Binding-site contacts:
Ligand atom NE1 contacts residue PHE65 of chain 1.A at 3.8 Å.
Ligand atom CG contacts residue HIS68 of chain 1.A at 4.2 Å.
Ligand atom CH2 contacts residue PHE65 of chain 1.A at 4.0 Å (hydrophobic).
Ligand atom CG contacts residue MET101 of chain 1.B at 3.5 Å (hydrophobic).
Ligand atom CB contacts residue GLU109 of chain 1.A at 4.0 Å.
Ligand atom CB contacts residue MET101 of chain 1.B at 3.7 Å (hydrophobic).
Ligand atom CB contacts residue ASN64 of chain 1.A at 4.0 Å.
Ligand atom CE3 contacts residue VAL61 of chain 1.A at 4.1 Å (hydrophobic).
Ligand atom C contacts residue ASN107 of chain 1.A at 4.0 Å.
Ligand atom CH2 contacts residue MET101 of chain 1.B at 3.5 Å (hydrophobic).
Ligand atom CB contacts residue HIS68 of chain 1.A at 3.5 Å.
Ligand atom O contacts residue GLU109 of chain 1.A at 4.1 Å.
Ligand atom ND2 contacts residue ASN198 of chain 1.B at 3.5 Å (h-bond).
Ligand atom CD contacts residue MET101 of chain 1.B at 4.2 Å (hydrophobic).
Ligand atom CH2 contacts residue LEU192 of chain 1.A at 4.0 Å (hydrophobic).
Ligand atom ND2 contacts residue MET101 of chain 1.B at 3.6 Å.
Ligand atom OD1 contacts residue VAL61 of chain 1.A at 3.9 Å.
Ligand atom O contacts residue PHE110 of chain 1.A at 4.1 Å.
Ligand atom N contacts residue GLU109 of chain 1.A at 3.5 Å.
Ligand atom CB contacts residue GLU109 of chain 1.A at 4.2 Å.
Ligand atom CD2 contacts residue PHE65 of chain 1.A at 3.9 Å (hydrophobic).
Ligand atom O contacts residue ASN64 of chain 1.A at 3.3 Å.
Ligand atom CZ3 contacts residue VAL61 of chain 1.A at 3.7 Å (hydrophobic).
Ligand atom CZ2 contacts residue LEU192 of chain 1.A at 4.1 Å (hydrophobic).
Ligand atom CD contacts residue ASN107 of chain 1.A at 3.5 Å.
Ligand atom CG contacts residue MET101 of chain 1.B at 3.8 Å (hydrophobic).
Ligand atom CD contacts residue GLU109 of chain 1.A at 3.8 Å.
Ligand atom CZ2 contacts residue PHE65 of chain 1.A at 3.5 Å (hydrophobic).
Ligand atom CD1 contacts residue HIS68 of chain 1.A at 4.2 Å.
Ligand atom CE2 contacts residue PHE65 of chain 1.A at 3.5 Å (hydrophobic).
Ligand atom OD1 contacts residue MET101 of chain 1.B at 4.0 Å.
Ligand atom CA contacts residue GLU109 of chain 1.A at 3.8 Å.
Ligand atom CZ3 contacts residue MET101 of chain 1.B at 3.7 Å (hydrophobic).
Ligand atom CH2 contacts residue VAL61 of chain 1.A at 4.3 Å (hydrophobic).
Ligand atom CZ3 contacts residue PHE65 of chain 1.A at 3.8 Å (hydrophobic).
Ligand atom C contacts residue GLU109 of chain 1.A at 3.8 Å.
Ligand atom O contacts residue ASN107 of chain 1.A at 3.0 Å (h-bond).
Ligand atom CE3 contacts residue ASN64 of chain 1.A at 4.2 Å.
Ligand atom OD1 contacts residue ASN64 of chain 1.A at 3.4 Å (h-bond).
Ligand atom CE3 contacts residue PHE65 of chain 1.A at 3.7 Å (hydrophobic).

Sequence of chain 1.B:
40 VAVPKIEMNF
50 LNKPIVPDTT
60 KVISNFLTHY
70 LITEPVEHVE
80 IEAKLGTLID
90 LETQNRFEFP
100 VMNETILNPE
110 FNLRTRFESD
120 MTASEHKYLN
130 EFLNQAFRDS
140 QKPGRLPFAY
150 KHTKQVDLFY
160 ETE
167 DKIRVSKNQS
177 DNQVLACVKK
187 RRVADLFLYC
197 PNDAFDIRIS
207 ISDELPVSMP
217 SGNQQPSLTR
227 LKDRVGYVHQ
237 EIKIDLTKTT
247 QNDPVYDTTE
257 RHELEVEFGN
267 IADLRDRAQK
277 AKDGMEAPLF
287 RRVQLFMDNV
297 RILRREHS

The small molecule below binds the protein below.
Small molecule (SMILES): C[C@H](N)C(=O)N[C@H](C(=O)N1CCC[C@H]1C(=O)N[C@@H](C)C(=O)N[C@@H](CC1=CN=C2C=CC=CC12)C(=O)N[C@H](C=O)CC(N)=O)[C@@H](C)O

Sequence of chain 1.A:
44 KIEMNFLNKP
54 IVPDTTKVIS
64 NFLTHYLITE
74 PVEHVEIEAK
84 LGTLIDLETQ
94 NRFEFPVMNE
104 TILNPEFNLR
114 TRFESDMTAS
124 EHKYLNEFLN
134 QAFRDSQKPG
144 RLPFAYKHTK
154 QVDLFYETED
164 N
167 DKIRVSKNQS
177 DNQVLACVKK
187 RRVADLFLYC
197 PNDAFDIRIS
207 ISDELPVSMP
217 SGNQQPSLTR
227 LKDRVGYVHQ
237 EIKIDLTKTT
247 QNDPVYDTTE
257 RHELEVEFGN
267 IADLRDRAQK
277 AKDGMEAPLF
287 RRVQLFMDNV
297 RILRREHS